A protein and the small-molecule ligand that binds it are described below.
Small molecule (SMILES): CC(=O)N[C@@H]1[C@@H](O)[C@H](O)[C@@H](CO)O[C@H]1O

Sequence of chain 1.D:
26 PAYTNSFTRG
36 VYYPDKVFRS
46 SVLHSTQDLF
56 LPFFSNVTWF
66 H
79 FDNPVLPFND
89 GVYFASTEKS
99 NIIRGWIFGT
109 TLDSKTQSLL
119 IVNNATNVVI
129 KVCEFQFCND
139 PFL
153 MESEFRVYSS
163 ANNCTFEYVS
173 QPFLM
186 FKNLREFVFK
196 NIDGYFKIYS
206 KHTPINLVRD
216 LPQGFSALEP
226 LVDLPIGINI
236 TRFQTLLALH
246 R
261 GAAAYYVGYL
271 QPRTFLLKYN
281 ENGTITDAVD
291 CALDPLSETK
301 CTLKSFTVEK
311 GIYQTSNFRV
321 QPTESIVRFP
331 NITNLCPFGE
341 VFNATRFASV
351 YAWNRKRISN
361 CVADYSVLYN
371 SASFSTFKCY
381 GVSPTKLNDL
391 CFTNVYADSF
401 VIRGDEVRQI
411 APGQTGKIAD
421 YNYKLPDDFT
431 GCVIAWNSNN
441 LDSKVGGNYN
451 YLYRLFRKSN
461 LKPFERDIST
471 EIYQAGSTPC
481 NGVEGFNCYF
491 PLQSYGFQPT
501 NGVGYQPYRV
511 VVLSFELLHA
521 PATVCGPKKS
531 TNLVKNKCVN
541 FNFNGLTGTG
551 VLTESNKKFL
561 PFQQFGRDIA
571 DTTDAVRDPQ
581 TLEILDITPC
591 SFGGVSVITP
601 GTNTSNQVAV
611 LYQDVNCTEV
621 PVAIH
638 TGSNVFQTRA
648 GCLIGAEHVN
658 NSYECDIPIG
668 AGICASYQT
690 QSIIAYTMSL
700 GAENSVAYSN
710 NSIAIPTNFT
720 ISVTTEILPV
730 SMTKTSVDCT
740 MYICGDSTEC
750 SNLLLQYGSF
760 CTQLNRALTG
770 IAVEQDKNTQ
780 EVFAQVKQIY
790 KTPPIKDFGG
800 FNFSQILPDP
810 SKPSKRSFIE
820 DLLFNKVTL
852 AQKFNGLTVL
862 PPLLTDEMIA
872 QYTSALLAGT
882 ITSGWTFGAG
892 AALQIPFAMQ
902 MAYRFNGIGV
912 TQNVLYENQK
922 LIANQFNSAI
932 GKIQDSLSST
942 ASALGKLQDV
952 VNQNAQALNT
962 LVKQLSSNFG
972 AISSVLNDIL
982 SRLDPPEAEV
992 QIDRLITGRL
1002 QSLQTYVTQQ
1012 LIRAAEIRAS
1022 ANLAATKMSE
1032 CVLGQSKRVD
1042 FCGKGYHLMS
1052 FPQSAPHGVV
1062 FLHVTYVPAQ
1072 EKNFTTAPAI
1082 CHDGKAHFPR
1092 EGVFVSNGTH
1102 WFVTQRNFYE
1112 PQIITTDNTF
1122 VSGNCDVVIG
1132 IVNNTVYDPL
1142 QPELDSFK

Binding-site contacts:
Ligand atom C5 contacts residue ASN61 of chain 1.D at 3.7 Å.
Ligand atom C1 contacts residue TYR28 of chain 1.D at 3.9 Å (hydrophobic).
Ligand atom C7 contacts residue ASN61 of chain 1.D at 4.0 Å.
Ligand atom C2 contacts residue ASN61 of chain 1.D at 2.5 Å.
Ligand atom N2 contacts residue ASN61 of chain 1.D at 2.9 Å (h-bond).
Ligand atom C3 contacts residue ASN61 of chain 1.D at 3.8 Å.
Ligand atom C1 contacts residue ASN61 of chain 1.D at 1.4 Å.
Ligand atom O5 contacts residue ASN61 of chain 1.D at 2.4 Å (h-bond).
Ligand atom C5 contacts residue TYR28 of chain 1.D at 4.2 Å (hydrophobic).
Ligand atom C4 contacts residue ASN61 of chain 1.D at 4.2 Å.
Ligand atom C6 contacts residue TYR28 of chain 1.D at 4.1 Å (hydrophobic).
Ligand atom O5 contacts residue TYR28 of chain 1.D at 3.1 Å.